This protein binds this small molecule.
Small molecule (SMILES): CC(=O)N[C@@H]1[C@@H](O)[C@H](O)[C@@H](CO)O[C@H]1O

Sequence of chain 1.D:
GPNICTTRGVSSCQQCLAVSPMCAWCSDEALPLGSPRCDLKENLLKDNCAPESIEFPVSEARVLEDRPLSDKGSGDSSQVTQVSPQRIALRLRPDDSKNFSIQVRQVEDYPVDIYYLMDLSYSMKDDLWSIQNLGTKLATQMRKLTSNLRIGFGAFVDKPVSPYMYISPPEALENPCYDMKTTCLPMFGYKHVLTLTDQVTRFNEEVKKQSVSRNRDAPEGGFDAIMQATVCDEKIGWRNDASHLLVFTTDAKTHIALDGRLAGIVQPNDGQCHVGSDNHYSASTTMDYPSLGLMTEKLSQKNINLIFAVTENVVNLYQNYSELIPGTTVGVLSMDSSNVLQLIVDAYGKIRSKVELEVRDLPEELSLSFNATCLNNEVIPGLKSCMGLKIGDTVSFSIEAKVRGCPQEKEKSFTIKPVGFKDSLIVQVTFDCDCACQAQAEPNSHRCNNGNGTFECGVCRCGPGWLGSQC

Binding-site contacts:
Ligand atom C8 contacts residue LYS98 of chain 1.D at 3.7 Å.
Ligand atom C1 contacts residue ASN99 of chain 1.D at 1.4 Å.
Ligand atom C2 contacts residue ASN99 of chain 1.D at 2.3 Å.
Ligand atom C5 contacts residue ASN99 of chain 1.D at 3.6 Å.
Ligand atom C6 contacts residue NAG2 of chain 1.L at 4.0 Å.
Ligand atom O6 contacts residue NAG2 of chain 1.L at 2.8 Å (h-bond).
Ligand atom N2 contacts residue ASN99 of chain 1.D at 2.9 Å (h-bond).
Ligand atom C7 contacts residue PHE100 of chain 1.D at 4.2 Å (hydrophobic).
Ligand atom O7 contacts residue PHE100 of chain 1.D at 3.7 Å.
Ligand atom C7 contacts residue LYS98 of chain 1.D at 4.1 Å.
Ligand atom C4 contacts residue ASN99 of chain 1.D at 4.1 Å.
Ligand atom O5 contacts residue ASN99 of chain 1.D at 2.4 Å (h-bond).
Ligand atom O7 contacts residue ASN99 of chain 1.D at 3.5 Å (h-bond).
Ligand atom C3 contacts residue ASN99 of chain 1.D at 3.7 Å.
Ligand atom C8 contacts residue ASN99 of chain 1.D at 3.3 Å.
Ligand atom O7 contacts residue SER101 of chain 1.D at 3.7 Å.
Ligand atom C8 contacts residue PHE100 of chain 1.D at 4.3 Å (hydrophobic).
Ligand atom N2 contacts residue LYS98 of chain 1.D at 3.8 Å.
Ligand atom C7 contacts residue ASN99 of chain 1.D at 3.4 Å.